Binding-site contacts:
Ligand atom O4' contacts residue THR155 of chain 1.C at 3.0 Å (h-bond).
Ligand atom O2' contacts residue VAL181 of chain 1.C at 3.3 Å.
Ligand atom OP2 contacts residue GLY157 of chain 1.D at 2.5 Å (h-bond).
Ligand atom N6 contacts residue SER99 of chain 1.D at 3.3 Å (h-bond).
Ligand atom N6 contacts residue SER99 of chain 1.C at 3.3 Å (h-bond).
Ligand atom O2' contacts residue GLY10 of chain 1.C at 3.4 Å.
Ligand atom C6 contacts residue SER52 of chain 1.D at 3.4 Å.
Ligand atom C8 contacts residue ASP11 of chain 1.D at 2.4 Å.
Ligand atom C8 contacts residue GLY10 of chain 1.D at 3.3 Å.
Ligand atom C1' contacts residue ASP11 of chain 1.D at 3.3 Å.
Ligand atom O2' contacts residue VAL181 of chain 1.D at 3.1 Å (h-bond).
Ligand atom N7 contacts residue LEU53 of chain 1.D at 3.2 Å.
Ligand atom C2 contacts residue VAL181 of chain 1.D at 3.3 Å (hydrophobic).
Ligand atom C8 contacts residue HIS156 of chain 1.D at 3.4 Å.
Ligand atom N6 contacts residue SER16 of chain 1.D at 2.9 Å (h-bond).
Ligand atom OP2 contacts residue HIS156 of chain 1.C at 3.0 Å (h-bond).
Ligand atom C4' contacts residue THR155 of chain 1.C at 2.9 Å.
Ligand atom N6 contacts residue SER52 of chain 1.C at 3.1 Å (h-bond).
Ligand atom N1 contacts residue SER52 of chain 1.D at 2.8 Å (h-bond).
Ligand atom N7 contacts residue ASP11 of chain 1.D at 3.1 Å.
Ligand atom N1 contacts residue MET182 of chain 1.C at 3.1 Å.
Ligand atom O5' contacts residue HIS156 of chain 1.D at 3.1 Å (h-bond).
Ligand atom N9 contacts residue ASP11 of chain 1.D at 3.1 Å (salt-bridge).
Ligand atom O2' contacts residue ASP11 of chain 1.D at 2.9 Å (salt-bridge).
Ligand atom C8 contacts residue HIS156 of chain 1.C at 3.1 Å.
Ligand atom C2 contacts residue MET182 of chain 1.D at 3.1 Å (hydrophobic).
Ligand atom OP2 contacts residue TYR15 of chain 1.C at 2.8 Å (h-bond).
Ligand atom N3 contacts residue VAL181 of chain 1.C at 3.2 Å.
Ligand atom C2 contacts residue MET182 of chain 1.C at 3.4 Å (hydrophobic).
Ligand atom N6 contacts residue SER16 of chain 1.C at 3.2 Å (h-bond).
Ligand atom O2' contacts residue ASP11 of chain 1.C at 2.8 Å (salt-bridge).
Ligand atom N7 contacts residue HIS156 of chain 1.C at 3.1 Å.
Ligand atom OP2 contacts residue ASN159 of chain 1.C at 2.7 Å (h-bond).
Ligand atom OP1 contacts residue THR158 of chain 1.D at 3.2 Å.
Ligand atom N7 contacts residue TYR20 of chain 1.D at 2.8 Å (h-bond).
Ligand atom OP2 contacts residue GLY10 of chain 1.D at 3.4 Å.
Ligand atom C5' contacts residue THR155 of chain 1.C at 3.0 Å.
Ligand atom N6 contacts residue SER52 of chain 1.D at 3.1 Å (h-bond).
Ligand atom OP1 contacts residue TYR15 of chain 1.D at 2.6 Å (h-bond).
Ligand atom N6 contacts residue PHE30 of chain 1.D at 2.8 Å (h-bond).

A small-molecule ligand and the protein it binds are described below.
Small molecule (SMILES): Nc1ncnc2c1ncn2[C@@H]1O[C@@H]2CO[P](=O)(O)O[C@H]3[C@@H](O)[C@H](n4cnc5c(N)ncnc54)O[C@@H]3CO[P](=O)(O)O[C@H]3[C@@H](O)[C@H](n4cnc5c(N)ncnc54)O[C@@H]3CO[P](=O)(O)O[C@H]3[C@@H](O)[C@H](n4cnc5c(N)ncnc54)O[C@@H]3CO[P](=O)(O)O[C@H]2[C@H]1O

Sequence of chain 1.D:
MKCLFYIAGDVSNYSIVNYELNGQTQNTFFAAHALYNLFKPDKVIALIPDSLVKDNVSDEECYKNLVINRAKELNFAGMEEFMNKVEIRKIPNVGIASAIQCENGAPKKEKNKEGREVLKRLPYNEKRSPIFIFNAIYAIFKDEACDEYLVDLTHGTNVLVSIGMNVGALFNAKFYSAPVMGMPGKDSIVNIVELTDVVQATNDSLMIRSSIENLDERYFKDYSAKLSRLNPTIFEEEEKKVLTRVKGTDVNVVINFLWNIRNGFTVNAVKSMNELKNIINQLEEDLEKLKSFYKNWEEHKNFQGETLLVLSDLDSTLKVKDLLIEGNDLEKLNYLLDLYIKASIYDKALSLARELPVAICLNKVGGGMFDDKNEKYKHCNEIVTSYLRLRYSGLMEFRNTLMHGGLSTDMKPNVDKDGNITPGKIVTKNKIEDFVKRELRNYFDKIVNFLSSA

Sequence of chain 1.C:
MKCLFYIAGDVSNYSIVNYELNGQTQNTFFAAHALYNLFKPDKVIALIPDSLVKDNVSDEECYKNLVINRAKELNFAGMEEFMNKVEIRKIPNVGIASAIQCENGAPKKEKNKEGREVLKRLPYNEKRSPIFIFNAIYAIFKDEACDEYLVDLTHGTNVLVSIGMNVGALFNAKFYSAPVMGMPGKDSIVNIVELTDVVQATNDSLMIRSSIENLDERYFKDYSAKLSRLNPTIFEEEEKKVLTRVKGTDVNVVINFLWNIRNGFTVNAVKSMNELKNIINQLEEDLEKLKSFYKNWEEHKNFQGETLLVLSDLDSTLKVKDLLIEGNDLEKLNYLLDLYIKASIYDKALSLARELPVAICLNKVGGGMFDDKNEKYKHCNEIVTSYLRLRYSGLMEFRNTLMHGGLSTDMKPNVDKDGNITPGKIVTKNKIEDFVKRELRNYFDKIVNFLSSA